The protein below binds the small molecule below.
Small molecule (SMILES): CC(C)C[C@H](NC(=O)[C@H](C)NC(=O)[C@H](CC(C)C)NC(=O)[C@@H](N)CCCN=C(N)N)C(=O)NCC(=O)N[C@@H](CC(=O)O)C(=O)N[C@@H](CCCN=C(N)N)C(=O)N[C@@H](C)C(=O)N1CCC[C@H]1C=O

Binding-site contacts:
Ligand atom CA contacts residue PRO1 of chain 1.JK at 3.9 Å (hydrophobic).
Ligand atom N contacts residue PRO1 of chain 1.JK at 4.3 Å.
Ligand atom CB contacts residue PRO1 of chain 1.JK at 4.2 Å (hydrophobic).
Ligand atom O contacts residue PRO1 of chain 1.JK at 2.7 Å (h-bond).
Ligand atom CA contacts residue PRO1 of chain 1.JK at 4.4 Å (hydrophobic).
Ligand atom CG contacts residue PRO1 of chain 1.JK at 4.4 Å (hydrophobic).
Ligand atom C contacts residue PRO1 of chain 1.JK at 4.1 Å (hydrophobic).
Ligand atom O contacts residue PRO1 of chain 1.JK at 4.4 Å.
Ligand atom C contacts residue PRO1 of chain 1.JK at 3.9 Å (hydrophobic).
Ligand atom O contacts residue PRO1 of chain 1.JK at 4.0 Å.
Ligand atom C contacts residue PRO1 of chain 1.JK at 3.7 Å (hydrophobic).